This protein binds this small molecule.
Small molecule (SMILES): Nc1ncnc2c1ncn2[C@@H]1O[C@H](CO[P](=O)(O)O[C@H]2[C@@H](O)[C@H](n3cnc4c(N)ncnc43)O[C@@H]2CO[P](=O)(O)O[C@H]2[C@@H](O)[C@H](n3ccc(=O)[nH]c3=O)O[C@@H]2CO[P](=O)(O)O[C@H]2[C@@H](O)[C@H](n3cnc4c(N)ncnc43)O[C@@H]2COP(=O)=O)[C@@H](O)[C@H]1O

Binding-site contacts:
Ligand atom N3 contacts residue U10 of chain 1.W at 4.4 Å.
Ligand atom C5 contacts residue U10 of chain 1.W at 4.5 Å.
Ligand atom O2 contacts residue U10 of chain 1.W at 3.1 Å (h-bond).
Ligand atom N7 contacts residue A11 of chain 1.W at 3.7 Å.
Ligand atom O4' contacts residue A11 of chain 1.W at 4.5 Å.
Ligand atom N6 contacts residue RSQ8 of chain 1.W at 2.8 Å (h-bond).
Ligand atom O4 contacts residue U10 of chain 1.W at 4.2 Å.
Ligand atom C8 contacts residue A11 of chain 1.W at 3.6 Å.
Ligand atom C2 contacts residue RSQ8 of chain 1.W at 3.1 Å.
Ligand atom O4 contacts residue A9 of chain 1.W at 3.1 Å (h-bond).
Ligand atom N1 contacts residue A9 of chain 1.W at 3.6 Å.
Ligand atom N3 contacts residue RSQ8 of chain 1.W at 4.4 Å.
Ligand atom C6 contacts residue A9 of chain 1.W at 3.7 Å.
Ligand atom C4 contacts residue A11 of chain 1.W at 3.1 Å.
Ligand atom C2 contacts residue A9 of chain 1.W at 3.5 Å.
Ligand atom C4 contacts residue A9 of chain 1.W at 3.6 Å.
Ligand atom C4 contacts residue U10 of chain 1.W at 4.3 Å.
Ligand atom N6 contacts residue A9 of chain 1.W at 3.6 Å.
Ligand atom N3 contacts residue A11 of chain 1.W at 3.0 Å (h-bond).
Ligand atom C2 contacts residue A11 of chain 1.W at 3.3 Å.
Ligand atom N6 contacts residue A11 of chain 1.W at 4.1 Å.
Ligand atom N3 contacts residue A9 of chain 1.W at 2.7 Å (h-bond).
Ligand atom C6 contacts residue A11 of chain 1.W at 3.7 Å.
Ligand atom C5 contacts residue A9 of chain 1.W at 3.9 Å.
Ligand atom C2 contacts residue U10 of chain 1.W at 3.1 Å.
Ligand atom C5 contacts residue A11 of chain 1.W at 3.4 Å.
Ligand atom N1 contacts residue A11 of chain 1.W at 3.6 Å.
Ligand atom C6 contacts residue U10 of chain 1.W at 3.1 Å.
Ligand atom C1' contacts residue A11 of chain 1.W at 3.5 Å.
Ligand atom N3 contacts residue A9 of chain 1.W at 4.0 Å.
Ligand atom N1 contacts residue U10 of chain 1.W at 2.5 Å (h-bond).
Ligand atom N9 contacts residue A11 of chain 1.W at 3.3 Å.
Ligand atom C2 contacts residue U10 of chain 1.W at 3.6 Å.
Ligand atom C4 contacts residue A9 of chain 1.W at 4.1 Å.
Ligand atom N1 contacts residue RSQ8 of chain 1.W at 2.7 Å (h-bond).
Ligand atom C6 contacts residue RSQ8 of chain 1.W at 3.2 Å.
Ligand atom N3 contacts residue U10 of chain 1.W at 3.7 Å.
Ligand atom N6 contacts residue U10 of chain 1.W at 2.4 Å (h-bond).
Ligand atom O2 contacts residue A9 of chain 1.W at 3.3 Å.
Ligand atom C2 contacts residue A9 of chain 1.W at 4.0 Å.